Sequence of chain 1.D:
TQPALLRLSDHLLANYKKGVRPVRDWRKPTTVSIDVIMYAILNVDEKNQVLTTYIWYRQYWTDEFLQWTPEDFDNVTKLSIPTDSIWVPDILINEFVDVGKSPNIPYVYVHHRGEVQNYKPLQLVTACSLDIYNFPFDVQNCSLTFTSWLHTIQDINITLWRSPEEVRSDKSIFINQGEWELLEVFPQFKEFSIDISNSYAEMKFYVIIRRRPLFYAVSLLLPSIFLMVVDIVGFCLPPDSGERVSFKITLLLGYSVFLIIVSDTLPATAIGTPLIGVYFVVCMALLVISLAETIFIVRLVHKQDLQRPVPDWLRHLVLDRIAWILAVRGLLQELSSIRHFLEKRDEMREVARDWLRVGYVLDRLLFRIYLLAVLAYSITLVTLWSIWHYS

Binding-site contacts:
Ligand atom O5 contacts residue ILE158 of chain 1.D at 4.0 Å.
Ligand atom O7 contacts residue ASN157 of chain 1.D at 3.8 Å.
Ligand atom C1 contacts residue ASN157 of chain 1.D at 3.4 Å.
Ligand atom C1 contacts residue PHE189 of chain 1.D at 4.4 Å (hydrophobic).
Ligand atom O5 contacts residue ASN157 of chain 1.D at 3.7 Å.
Ligand atom C2 contacts residue ASN157 of chain 1.D at 4.1 Å.

The protein below binds the small molecule below.
Small molecule (SMILES): CC(=O)N[C@H]1[C@H](O[C@H]2[C@H](O)[C@@H](NC(C)=O)CO[C@@H]2CO)O[C@H](CO)[C@@H](O[C@@H]2O[C@H](CO)[C@@H](O)[C@H](O)[C@@H]2O)[C@@H]1O